A small-molecule ligand and the protein it binds are described below.
Small molecule (SMILES): CC(=O)N[C@H]1[C@H](O[C@H]2[C@H](O)[C@@H](NC(C)=O)CO[C@@H]2CO)O[C@H](CO)[C@@H](O[C@@H]2O[C@H](CO[C@H]3O[C@H](CO)[C@@H](O)[C@H](O)[C@@H]3O)[C@@H](O)[C@H](O[C@H]3O[C@H](CO)[C@@H](O)[C@H](O)[C@@H]3O)[C@@H]2O)[C@@H]1O

Sequence of chain 2.A:
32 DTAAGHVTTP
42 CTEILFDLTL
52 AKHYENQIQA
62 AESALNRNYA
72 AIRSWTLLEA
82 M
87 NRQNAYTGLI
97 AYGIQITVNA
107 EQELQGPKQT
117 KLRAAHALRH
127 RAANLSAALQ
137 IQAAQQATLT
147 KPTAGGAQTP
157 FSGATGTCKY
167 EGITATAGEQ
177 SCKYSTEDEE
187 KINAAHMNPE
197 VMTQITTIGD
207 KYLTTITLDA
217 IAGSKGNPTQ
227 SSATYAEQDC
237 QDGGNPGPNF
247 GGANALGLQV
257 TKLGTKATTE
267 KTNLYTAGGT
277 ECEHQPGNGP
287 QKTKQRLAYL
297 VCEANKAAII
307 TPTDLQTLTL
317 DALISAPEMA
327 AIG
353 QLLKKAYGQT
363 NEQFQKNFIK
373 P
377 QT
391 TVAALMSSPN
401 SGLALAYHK

Sequence of chain 1.A:
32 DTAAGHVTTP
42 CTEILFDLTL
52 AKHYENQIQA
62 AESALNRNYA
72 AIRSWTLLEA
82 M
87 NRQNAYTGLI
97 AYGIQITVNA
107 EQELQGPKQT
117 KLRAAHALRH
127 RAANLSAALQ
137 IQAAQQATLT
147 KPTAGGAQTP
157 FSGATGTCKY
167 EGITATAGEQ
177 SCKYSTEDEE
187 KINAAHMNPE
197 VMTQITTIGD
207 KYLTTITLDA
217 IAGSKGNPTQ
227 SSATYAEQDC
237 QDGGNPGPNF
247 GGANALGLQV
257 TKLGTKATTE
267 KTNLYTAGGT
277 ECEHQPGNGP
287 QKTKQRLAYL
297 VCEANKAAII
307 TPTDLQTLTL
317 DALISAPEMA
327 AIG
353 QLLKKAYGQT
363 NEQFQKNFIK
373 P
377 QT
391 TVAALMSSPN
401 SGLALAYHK

Binding-site contacts:
Ligand atom O7 contacts residue ASN130 of chain 2.A at 3.2 Å (h-bond).
Ligand atom C2 contacts residue GLU175 of chain 1.A at 3.8 Å.
Ligand atom C8 contacts residue GLN176 of chain 1.A at 3.2 Å.
Ligand atom C5 contacts residue SER132 of chain 1.A at 3.3 Å.
Ligand atom C7 contacts residue ASN130 of chain 2.A at 3.4 Å.
Ligand atom C2 contacts residue ASN130 of chain 2.A at 2.5 Å.
Ligand atom O4 contacts residue PRO286 of chain 2.A at 3.7 Å.
Ligand atom C6 contacts residue SER132 of chain 1.A at 3.3 Å.
Ligand atom O3 contacts residue GLN176 of chain 1.A at 2.9 Å (h-bond).
Ligand atom C4 contacts residue LYS179 of chain 1.A at 3.8 Å.
Ligand atom C1 contacts residue HIS126 of chain 2.A at 3.6 Å.
Ligand atom C2 contacts residue SER177 of chain 1.A at 3.7 Å.
Ligand atom O2 contacts residue SER177 of chain 1.A at 3.5 Å (h-bond).
Ligand atom C6 contacts residue ARG292 of chain 2.A at 3.8 Å.
Ligand atom O4 contacts residue GLU175 of chain 1.A at 3.1 Å (salt-bridge).
Ligand atom O7 contacts residue ARG127 of chain 2.A at 3.7 Å.
Ligand atom O2 contacts residue LYS179 of chain 1.A at 1.8 Å (salt-bridge).
Ligand atom C1 contacts residue ASN130 of chain 2.A at 1.4 Å.
Ligand atom O5 contacts residue ASN130 of chain 2.A at 2.2 Å (h-bond).
Ligand atom C1 contacts residue LYS179 of chain 1.A at 3.2 Å.
Ligand atom C1 contacts residue SER177 of chain 1.A at 3.6 Å.
Ligand atom N2 contacts residue HIS126 of chain 2.A at 3.5 Å.
Ligand atom C2 contacts residue GLN176 of chain 1.A at 3.7 Å.
Ligand atom N2 contacts residue ASN130 of chain 2.A at 3.1 Å (h-bond).
Ligand atom C7 contacts residue GLN176 of chain 1.A at 3.3 Å.
Ligand atom C3 contacts residue GLU175 of chain 1.A at 3.8 Å.
Ligand atom O7 contacts residue THR289 of chain 2.A at 3.3 Å.
Ligand atom O2 contacts residue GLU175 of chain 1.A at 2.9 Å (salt-bridge).
Ligand atom C2 contacts residue LYS179 of chain 1.A at 3.0 Å.
Ligand atom C4 contacts residue GLU175 of chain 1.A at 3.9 Å.
Ligand atom C5 contacts residue GLU175 of chain 1.A at 3.6 Å.
Ligand atom C3 contacts residue ASN130 of chain 2.A at 3.8 Å.
Ligand atom O5 contacts residue LYS179 of chain 1.A at 3.1 Å (salt-bridge).
Ligand atom C3 contacts residue GLN176 of chain 1.A at 3.4 Å.
Ligand atom O6 contacts residue GLU175 of chain 1.A at 3.6 Å.
Ligand atom C8 contacts residue ALA123 of chain 2.A at 3.6 Å (hydrophobic).
Ligand atom N2 contacts residue GLN176 of chain 1.A at 2.9 Å (h-bond).
Ligand atom C5 contacts residue ASN130 of chain 2.A at 3.5 Å.
Ligand atom O5 contacts residue SER132 of chain 1.A at 3.8 Å.
Ligand atom O3 contacts residue SER177 of chain 1.A at 3.4 Å.